Sequence of chain 1.H:
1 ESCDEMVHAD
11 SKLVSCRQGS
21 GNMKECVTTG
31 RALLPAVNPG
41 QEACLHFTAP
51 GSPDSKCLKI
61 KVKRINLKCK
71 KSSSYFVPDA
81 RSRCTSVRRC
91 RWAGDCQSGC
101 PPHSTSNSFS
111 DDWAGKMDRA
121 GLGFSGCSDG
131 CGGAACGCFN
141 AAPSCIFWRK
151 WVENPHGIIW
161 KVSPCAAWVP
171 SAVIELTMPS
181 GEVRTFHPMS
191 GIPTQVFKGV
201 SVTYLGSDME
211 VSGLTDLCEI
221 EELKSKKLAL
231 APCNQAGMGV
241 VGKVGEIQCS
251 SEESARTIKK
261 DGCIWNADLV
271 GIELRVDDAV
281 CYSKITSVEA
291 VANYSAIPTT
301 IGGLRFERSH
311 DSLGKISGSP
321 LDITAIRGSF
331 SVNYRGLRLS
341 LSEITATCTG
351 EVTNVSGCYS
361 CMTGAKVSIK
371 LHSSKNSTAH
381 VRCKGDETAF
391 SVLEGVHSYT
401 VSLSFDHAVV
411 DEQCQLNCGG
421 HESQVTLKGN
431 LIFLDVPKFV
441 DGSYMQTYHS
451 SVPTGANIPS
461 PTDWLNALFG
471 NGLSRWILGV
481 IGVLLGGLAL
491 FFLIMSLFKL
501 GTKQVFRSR

Binding-site contacts:
Ligand atom C8 contacts residue ALA292 of chain 1.H at 3.9 Å (hydrophobic).
Ligand atom C5 contacts residue ASN293 of chain 1.H at 3.7 Å.
Ligand atom O7 contacts residue ASN293 of chain 1.H at 4.0 Å.
Ligand atom C8 contacts residue LYS243 of chain 1.H at 3.7 Å.
Ligand atom N2 contacts residue ALA292 of chain 1.H at 4.2 Å.
Ligand atom C7 contacts residue LYS243 of chain 1.H at 4.2 Å.
Ligand atom C1 contacts residue ASN293 of chain 1.H at 1.4 Å.
Ligand atom N2 contacts residue ASN293 of chain 1.H at 2.9 Å (h-bond).
Ligand atom C2 contacts residue ASN293 of chain 1.H at 2.5 Å.
Ligand atom O5 contacts residue ASN293 of chain 1.H at 2.4 Å (h-bond).
Ligand atom C7 contacts residue ASN293 of chain 1.H at 3.6 Å.
Ligand atom O7 contacts residue LYS243 of chain 1.H at 3.8 Å.
Ligand atom C4 contacts residue ASN293 of chain 1.H at 4.2 Å.
Ligand atom C3 contacts residue ASN293 of chain 1.H at 3.8 Å.

A protein and the small-molecule ligand that binds it are described below.
Small molecule (SMILES): CC(=O)N[C@@H]1[C@@H](O)[C@H](O)[C@@H](CO)O[C@H]1O